This protein binds this small molecule.
Small molecule (SMILES): CC(=O)N[C@H]1[C@H](O[C@H]2[C@H](O)[C@@H](NC(C)=O)CO[C@@H]2CO)O[C@H](CO)[C@@H](O[C@@H]2O[C@H](CO)[C@@H](O)[C@H](O)[C@@H]2O)[C@@H]1O

Sequence of chain 1.O:
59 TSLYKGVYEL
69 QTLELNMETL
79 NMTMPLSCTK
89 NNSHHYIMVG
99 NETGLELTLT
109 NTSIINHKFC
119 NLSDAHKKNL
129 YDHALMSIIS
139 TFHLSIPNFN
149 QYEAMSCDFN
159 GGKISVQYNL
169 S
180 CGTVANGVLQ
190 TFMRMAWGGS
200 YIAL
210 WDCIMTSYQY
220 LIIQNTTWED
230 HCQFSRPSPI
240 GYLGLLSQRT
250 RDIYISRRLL

Binding-site contacts:
Ligand atom O5 contacts residue ASN167 of chain 1.O at 2.4 Å (h-bond).
Ligand atom C1 contacts residue TYR219 of chain 1.O at 4.2 Å (hydrophobic).
Ligand atom C5 contacts residue ASN167 of chain 1.O at 3.6 Å.
Ligand atom N2 contacts residue TYR219 of chain 1.O at 3.5 Å (h-bond).
Ligand atom C8 contacts residue ILE113 of chain 1.O at 3.3 Å (hydrophobic).
Ligand atom C8 contacts residue ASN114 of chain 1.O at 4.0 Å.
Ligand atom C5 contacts residue SER169 of chain 1.O at 3.8 Å.
Ligand atom C6 contacts residue ASN167 of chain 1.O at 4.3 Å.
Ligand atom C7 contacts residue LYS116 of chain 1.O at 4.1 Å.
Ligand atom C7 contacts residue ASN167 of chain 1.O at 3.8 Å.
Ligand atom O3 contacts residue LYS116 of chain 1.O at 4.5 Å.
Ligand atom C2 contacts residue ASN167 of chain 1.O at 2.5 Å.
Ligand atom C6 contacts residue SER169 of chain 1.O at 4.1 Å.
Ligand atom C3 contacts residue ASN167 of chain 1.O at 3.8 Å.
Ligand atom C1 contacts residue SER169 of chain 1.O at 3.7 Å.
Ligand atom C7 contacts residue TYR219 of chain 1.O at 4.3 Å (hydrophobic).
Ligand atom O7 contacts residue ASN167 of chain 1.O at 4.3 Å.
Ligand atom O5 contacts residue SER169 of chain 1.O at 3.5 Å (h-bond).
Ligand atom O7 contacts residue ASN114 of chain 1.O at 4.2 Å.
Ligand atom C2 contacts residue LYS116 of chain 1.O at 4.3 Å.
Ligand atom C7 contacts residue GLN165 of chain 1.O at 4.5 Å.
Ligand atom O6 contacts residue ASN167 of chain 1.O at 3.8 Å.
Ligand atom C4 contacts residue ASN167 of chain 1.O at 4.2 Å.
Ligand atom C8 contacts residue GLN165 of chain 1.O at 3.7 Å.
Ligand atom O6 contacts residue SER169 of chain 1.O at 4.1 Å.
Ligand atom O7 contacts residue LYS116 of chain 1.O at 3.0 Å (salt-bridge).
Ligand atom C8 contacts residue SER111 of chain 1.O at 3.6 Å.
Ligand atom C1 contacts residue ASN167 of chain 1.O at 1.4 Å.
Ligand atom N2 contacts residue ASN167 of chain 1.O at 2.9 Å (h-bond).
Ligand atom C2 contacts residue TYR219 of chain 1.O at 4.3 Å (hydrophobic).
Ligand atom C8 contacts residue TYR219 of chain 1.O at 4.1 Å (hydrophobic).
Ligand atom C3 contacts residue TYR219 of chain 1.O at 4.5 Å (hydrophobic).